Sequence of chain 26.B:
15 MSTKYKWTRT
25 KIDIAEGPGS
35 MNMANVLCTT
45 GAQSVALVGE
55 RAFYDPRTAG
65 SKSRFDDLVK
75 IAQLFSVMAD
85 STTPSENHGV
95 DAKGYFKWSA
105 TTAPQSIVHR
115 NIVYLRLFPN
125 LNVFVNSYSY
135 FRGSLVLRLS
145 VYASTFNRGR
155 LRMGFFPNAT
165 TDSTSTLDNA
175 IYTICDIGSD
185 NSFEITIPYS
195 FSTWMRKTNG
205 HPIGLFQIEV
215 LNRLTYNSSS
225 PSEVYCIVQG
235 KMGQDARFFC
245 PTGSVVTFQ

Sequence of chain 29.B:
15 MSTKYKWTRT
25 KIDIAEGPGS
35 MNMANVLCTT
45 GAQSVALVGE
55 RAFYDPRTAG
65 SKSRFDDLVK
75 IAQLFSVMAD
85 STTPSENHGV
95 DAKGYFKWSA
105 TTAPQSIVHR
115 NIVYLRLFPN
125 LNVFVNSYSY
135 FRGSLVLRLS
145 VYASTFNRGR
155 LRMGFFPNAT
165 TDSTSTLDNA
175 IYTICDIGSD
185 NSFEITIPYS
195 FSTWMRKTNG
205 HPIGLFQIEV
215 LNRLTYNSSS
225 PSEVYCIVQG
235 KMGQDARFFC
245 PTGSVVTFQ

Sequence of chain 29.A:
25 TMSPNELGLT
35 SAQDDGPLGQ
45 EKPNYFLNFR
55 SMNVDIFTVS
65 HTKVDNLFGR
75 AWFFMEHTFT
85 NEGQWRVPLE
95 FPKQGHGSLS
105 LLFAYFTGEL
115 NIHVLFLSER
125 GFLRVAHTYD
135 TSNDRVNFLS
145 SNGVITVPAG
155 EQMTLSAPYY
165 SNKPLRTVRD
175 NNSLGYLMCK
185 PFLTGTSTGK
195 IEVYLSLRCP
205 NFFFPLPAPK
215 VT

Sequence of chain 27.B:
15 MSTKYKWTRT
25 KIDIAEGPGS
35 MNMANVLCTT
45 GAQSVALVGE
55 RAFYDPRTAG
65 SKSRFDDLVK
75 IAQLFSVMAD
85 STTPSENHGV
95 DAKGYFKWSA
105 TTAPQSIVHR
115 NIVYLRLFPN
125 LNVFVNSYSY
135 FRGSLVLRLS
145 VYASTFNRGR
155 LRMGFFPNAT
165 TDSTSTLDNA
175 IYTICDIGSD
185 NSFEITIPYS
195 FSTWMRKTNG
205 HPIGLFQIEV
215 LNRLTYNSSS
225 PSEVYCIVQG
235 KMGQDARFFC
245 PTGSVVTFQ

A protein and the small-molecule ligand that binds it are described below.
Small molecule (SMILES): Nc1nc(=O)c2ncn([C@@H]3O[C@H](CO)[C@@H](O[P](=O)(O)OC[C@H]4O[C@@H](n5ccc(=O)[nH]c5=O)[C@H](O)[C@@H]4O[P](=O)(O)OC[C@H]4O[C@@H](n5ccc(=O)[nH]c5=O)[C@H](O)[C@@H]4O[P](=O)(O)OC[C@H]4O[C@@H](n5ccc(=O)[nH]c5=O)[C@H](O)[C@@H]4O[P](=O)(O)OC[C@H]4O[C@@H](n5ccc(=O)[nH]c5=O)[C@H](O)[C@@H]4O[P](=O)(O)OC[C@H]4O[C@@H](n5ccc(=O)[nH]c5=O)[C@H](O)[C@@H]4O)[C@H]3O)c2[nH]1

Binding-site contacts:
Ligand atom C2' contacts residue ARG55 of chain 29.B at 3.6 Å.
Ligand atom N2 contacts residue ALA56 of chain 29.B at 3.3 Å (h-bond).
Ligand atom OP1 contacts residue TYR19 of chain 26.B at 3.1 Å (h-bond).
Ligand atom C2 contacts residue TRP21 of chain 27.B at 3.8 Å (hydrophobic).
Ligand atom C5 contacts residue TRP21 of chain 27.B at 3.4 Å (hydrophobic).
Ligand atom P contacts residue TYR19 of chain 26.B at 3.7 Å.
Ligand atom O3' contacts residue TYR19 of chain 26.B at 3.0 Å (h-bond).
Ligand atom O3' contacts residue ARG55 of chain 29.B at 3.6 Å.
Ligand atom C4 contacts residue ARG68 of chain 29.B at 3.7 Å.
Ligand atom O4' contacts residue TRP21 of chain 27.B at 3.6 Å.
Ligand atom OP1 contacts residue LYS18 of chain 26.B at 3.3 Å (salt-bridge).
Ligand atom C6 contacts residue TRP21 of chain 27.B at 3.3 Å (hydrophobic).
Ligand atom N3 contacts residue TRP21 of chain 27.B at 3.8 Å.
Ligand atom P contacts residue ARG202 of chain 29.A at 3.8 Å.
Ligand atom C1' contacts residue ARG55 of chain 29.B at 3.4 Å.
Ligand atom O4 contacts residue TRP21 of chain 27.B at 3.6 Å.
Ligand atom C4 contacts residue TRP21 of chain 27.B at 3.7 Å (hydrophobic).
Ligand atom O4' contacts residue CYS203 of chain 29.A at 3.5 Å (h-bond).
Ligand atom O2' contacts residue ARG55 of chain 29.B at 2.7 Å (salt-bridge).
Ligand atom N2 contacts residue THR17 of chain 27.B at 3.8 Å.
Ligand atom O2 contacts residue ARG55 of chain 29.B at 3.2 Å (salt-bridge).
Ligand atom O2 contacts residue TYR58 of chain 29.B at 3.8 Å.
Ligand atom N3 contacts residue ARG55 of chain 29.B at 3.5 Å (salt-bridge).
Ligand atom C5' contacts residue ARG202 of chain 29.A at 3.0 Å.
Ligand atom OP2 contacts residue ARG202 of chain 29.A at 2.5 Å (salt-bridge).
Ligand atom N1 contacts residue TRP21 of chain 27.B at 3.5 Å.
Ligand atom OP2 contacts residue THR17 of chain 27.B at 3.2 Å.
Ligand atom O6 contacts residue TYR58 of chain 29.B at 3.0 Å (h-bond).
Ligand atom N1 contacts residue ALA56 of chain 29.B at 3.2 Å (h-bond).
Ligand atom O4 contacts residue ARG68 of chain 29.B at 3.7 Å.
Ligand atom OP2 contacts residue MET15 of chain 27.B at 3.5 Å.
Ligand atom O4 contacts residue ASN205 of chain 29.A at 3.4 Å (h-bond).
Ligand atom O2' contacts residue TYR19 of chain 26.B at 3.4 Å.
Ligand atom N3 contacts residue ASN205 of chain 29.A at 3.7 Å.
Ligand atom C6 contacts residue TYR58 of chain 29.B at 3.5 Å (hydrophobic).
Ligand atom N2 contacts residue ARG55 of chain 29.B at 3.7 Å.
Ligand atom C2 contacts residue ALA56 of chain 29.B at 3.7 Å (hydrophobic).
Ligand atom N1 contacts residue TYR58 of chain 29.B at 3.6 Å.
Ligand atom O2' contacts residue THR17 of chain 27.B at 3.3 Å (h-bond).
Ligand atom C1' contacts residue TRP21 of chain 27.B at 3.7 Å (hydrophobic).